Binding-site contacts:
Ligand atom O2' contacts residue PHE284 of chain 1.B at 3.4 Å.
Ligand atom P1 contacts residue ARG312 of chain 1.B at 3.6 Å.
Ligand atom O5' contacts residue ARG73 of chain 1.B at 3.2 Å.
Ligand atom O5P contacts residue GLY75 of chain 1.B at 3.0 Å (h-bond).
Ligand atom N3 contacts residue GLY314 of chain 1.B at 3.6 Å.
Ligand atom C2 contacts residue PHE284 of chain 1.B at 3.7 Å (hydrophobic).
Ligand atom O5P contacts residue THR76 of chain 1.B at 2.6 Å (h-bond).
Ligand atom P2 contacts residue ARG73 of chain 1.B at 3.5 Å.
Ligand atom O2' contacts residue ARG312 of chain 1.B at 2.9 Å (salt-bridge).
Ligand atom O3' contacts residue SER193 of chain 1.B at 3.5 Å (h-bond).
Ligand atom O4P contacts residue ARG73 of chain 1.B at 3.0 Å (salt-bridge).
Ligand atom O5P contacts residue SER74 of chain 1.B at 3.1 Å (h-bond).
Ligand atom N7 contacts residue PHE287 of chain 1.B at 3.2 Å.
Ligand atom O1P contacts residue ARG312 of chain 1.B at 3.0 Å (salt-bridge).
Ligand atom P1 contacts residue SER193 of chain 1.B at 3.6 Å.
Ligand atom O2' contacts residue ILE311 of chain 1.B at 3.7 Å.
Ligand atom O2' contacts residue GLY314 of chain 1.B at 3.6 Å (h-bond).
Ligand atom O5P contacts residue ARG73 of chain 1.B at 3.4 Å (salt-bridge).
Ligand atom C3' contacts residue ARG73 of chain 1.B at 3.5 Å.
Ligand atom O2P contacts residue LYS313 of chain 1.B at 2.9 Å (salt-bridge).
Ligand atom N6 contacts residue LEU282 of chain 1.B at 2.9 Å (h-bond).
Ligand atom O6P contacts residue THR76 of chain 1.B at 3.5 Å (h-bond).
Ligand atom O3P contacts residue ARG185 of chain 1.B at 2.8 Å (salt-bridge).
Ligand atom O2P contacts residue GLY314 of chain 1.B at 2.9 Å (h-bond).
Ligand atom O5' contacts residue SER74 of chain 1.B at 3.6 Å (h-bond).
Ligand atom O6P contacts residue THR77 of chain 1.B at 2.6 Å (h-bond).
Ligand atom N3 contacts residue TYR248 of chain 1.B at 2.9 Å (h-bond).
Ligand atom O5' contacts residue GLY75 of chain 1.B at 3.4 Å (h-bond).
Ligand atom O2P contacts residue ARG312 of chain 1.B at 3.3 Å.
Ligand atom P2 contacts residue THR76 of chain 1.B at 3.5 Å.
Ligand atom C4 contacts residue MET78 of chain 1.B at 3.6 Å (hydrophobic).
Ligand atom N1 contacts residue MET78 of chain 1.B at 3.3 Å.
Ligand atom N7 contacts residue MET78 of chain 1.B at 3.5 Å.
Ligand atom C5' contacts residue ARG73 of chain 1.B at 3.4 Å.
Ligand atom C5 contacts residue MET78 of chain 1.B at 3.3 Å (hydrophobic).
Ligand atom C6 contacts residue MET78 of chain 1.B at 3.5 Å (hydrophobic).
Ligand atom N6 contacts residue PHE287 of chain 1.B at 3.3 Å.
Ligand atom O3P contacts residue ARG312 of chain 1.B at 3.3 Å (salt-bridge).
Ligand atom O3' contacts residue ARG185 of chain 1.B at 3.1 Å (salt-bridge).
Ligand atom O1P contacts residue SER193 of chain 1.B at 2.6 Å (h-bond).

Sequence of chain 1.B:
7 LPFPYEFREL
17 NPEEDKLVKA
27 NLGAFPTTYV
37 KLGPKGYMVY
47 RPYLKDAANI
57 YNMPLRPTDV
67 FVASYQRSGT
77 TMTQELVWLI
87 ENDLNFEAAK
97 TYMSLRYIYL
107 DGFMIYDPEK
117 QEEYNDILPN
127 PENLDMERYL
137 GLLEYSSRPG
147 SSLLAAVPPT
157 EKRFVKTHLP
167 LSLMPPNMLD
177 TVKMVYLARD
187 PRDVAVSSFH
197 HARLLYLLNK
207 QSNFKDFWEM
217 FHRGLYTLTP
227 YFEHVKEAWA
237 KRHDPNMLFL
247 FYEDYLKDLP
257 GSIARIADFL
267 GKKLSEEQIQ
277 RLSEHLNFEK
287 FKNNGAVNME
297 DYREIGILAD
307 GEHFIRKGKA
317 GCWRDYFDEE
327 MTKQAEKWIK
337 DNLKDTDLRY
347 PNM

This small molecule binds to this protein.
Small molecule (SMILES): Nc1ncnc2c1ncn2[C@@H]1O[C@H](COP(=O)(O)O)[C@@H](OP(=O)(O)O)[C@H]1O